A protein and the small-molecule ligand that binds it are described below.
Small molecule (SMILES): Cc1cc(N)nc(COC[C@@H](CN)OCc2cc(C)cc(N)n2)c1

Binding-site contacts:
Ligand atom C12 contacts residue HEM1 of chain 1.C at 3.6 Å.
Ligand atom C04 contacts residue HEM1 of chain 1.C at 3.9 Å.
Ligand atom C02 contacts residue HEM1 of chain 1.C at 3.7 Å.
Ligand atom O09 contacts residue VAL299 of chain 1.A at 3.6 Å.
Ligand atom C07 contacts residue PHE316 of chain 1.A at 3.7 Å (hydrophobic).
Ligand atom N13 contacts residue MET302 of chain 1.A at 4.0 Å.
Ligand atom C02 contacts residue PRO297 of chain 1.A at 3.9 Å (hydrophobic).
Ligand atom N02 contacts residue HEM1 of chain 1.C at 3.4 Å.
Ligand atom C10 contacts residue HEM1 of chain 1.C at 3.4 Å.
Ligand atom N01 contacts residue GLU324 of chain 1.A at 2.6 Å (salt-bridge).
Ligand atom N02 contacts residue MET321 of chain 1.A at 3.9 Å.
Ligand atom N13 contacts residue HEM1 of chain 1.C at 2.6 Å (h-bond).
Ligand atom C07 contacts residue SER317 of chain 1.A at 4.0 Å.
Ligand atom C15 contacts residue HEM1 of chain 1.C at 3.2 Å.
Ligand atom O09 contacts residue HEM1 of chain 1.C at 3.9 Å.
Ligand atom C03 contacts residue TRP319 of chain 1.A at 4.0 Å (hydrophobic).
Ligand atom N02 contacts residue TRP319 of chain 1.A at 2.8 Å (h-bond).
Ligand atom N21 contacts residue GOL1 of chain 1.H at 3.9 Å.
Ligand atom C27 contacts residue ASN301 of chain 1.A at 3.9 Å.
Ligand atom N01 contacts residue HEM1 of chain 1.C at 3.9 Å.
Ligand atom C06 contacts residue GLU324 of chain 1.A at 3.4 Å.
Ligand atom C08 contacts residue HEM1 of chain 1.C at 3.6 Å.
Ligand atom N22 contacts residue GOL1 of chain 1.H at 3.4 Å.
Ligand atom N02 contacts residue TYR320 of chain 1.A at 3.7 Å.
Ligand atom C27 contacts residue SER209 of chain 1.A at 4.0 Å.
Ligand atom N02 contacts residue PRO297 of chain 1.A at 4.0 Å.
Ligand atom C07 contacts residue PRO297 of chain 1.A at 3.9 Å (hydrophobic).
Ligand atom N02 contacts residue GLU324 of chain 1.A at 2.7 Å (salt-bridge).
Ligand atom C11 contacts residue HEM1 of chain 1.C at 3.4 Å.
Ligand atom C15 contacts residue TRP410 of chain 1.A at 3.9 Å (hydrophobic).
Ligand atom C05 contacts residue VAL299 of chain 1.A at 3.6 Å (hydrophobic).
Ligand atom C12 contacts residue VAL299 of chain 1.A at 3.9 Å (hydrophobic).
Ligand atom O14 contacts residue HEM1 of chain 1.C at 3.0 Å (h-bond).
Ligand atom C07 contacts residue HEM1 of chain 1.C at 3.5 Å.
Ligand atom C03 contacts residue HEM1 of chain 1.C at 3.4 Å.
Ligand atom C02 contacts residue GLU324 of chain 1.A at 3.5 Å.
Ligand atom C07 contacts residue GLY318 of chain 1.A at 3.7 Å.
Ligand atom C02 contacts residue TRP319 of chain 1.A at 3.8 Å (hydrophobic).
Ligand atom C08 contacts residue GLU324 of chain 1.A at 3.2 Å.
Ligand atom C03 contacts residue PRO297 of chain 1.A at 3.9 Å (hydrophobic).

Sequence of chain 1.A:
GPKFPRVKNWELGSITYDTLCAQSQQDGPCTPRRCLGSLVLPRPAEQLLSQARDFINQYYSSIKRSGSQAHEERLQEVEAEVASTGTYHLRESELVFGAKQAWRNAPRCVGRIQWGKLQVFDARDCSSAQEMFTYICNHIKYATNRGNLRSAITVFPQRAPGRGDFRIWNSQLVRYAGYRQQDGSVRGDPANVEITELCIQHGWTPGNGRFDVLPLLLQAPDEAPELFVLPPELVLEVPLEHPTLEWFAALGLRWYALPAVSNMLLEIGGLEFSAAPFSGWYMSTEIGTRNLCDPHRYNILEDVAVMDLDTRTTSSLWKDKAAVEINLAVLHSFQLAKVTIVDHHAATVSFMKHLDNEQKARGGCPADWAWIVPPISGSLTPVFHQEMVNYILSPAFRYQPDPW